The protein below binds the small molecule below.
Small molecule (SMILES): CC(=O)N[C@H]1[C@H](O[C@H]2[C@H](O)[C@@H](NC(C)=O)CO[C@@H]2CO)O[C@H](CO)[C@@H](O)[C@@H]1O

Binding-site contacts:
Ligand atom C6 contacts residue GLU69 of chain 1.T at 4.5 Å.
Ligand atom C1 contacts residue VAL291 of chain 1.S at 3.6 Å (hydrophobic).
Ligand atom N2 contacts residue ASN279 of chain 1.S at 2.8 Å (h-bond).
Ligand atom C5 contacts residue ASN292 of chain 1.S at 3.9 Å.
Ligand atom C3 contacts residue ASN279 of chain 1.S at 3.8 Å.
Ligand atom C8 contacts residue VAL291 of chain 1.S at 4.1 Å (hydrophobic).
Ligand atom O7 contacts residue LYS293 of chain 1.S at 4.3 Å.
Ligand atom C2 contacts residue VAL291 of chain 1.S at 4.0 Å (hydrophobic).
Ligand atom C8 contacts residue GLU69 of chain 1.T at 3.6 Å.
Ligand atom N2 contacts residue VAL291 of chain 1.S at 3.5 Å (h-bond).
Ligand atom C8 contacts residue ASN279 of chain 1.S at 4.3 Å.
Ligand atom C1 contacts residue ASN279 of chain 1.S at 1.4 Å.
Ligand atom C5 contacts residue ASN279 of chain 1.S at 3.6 Å.
Ligand atom O7 contacts residue ASN279 of chain 1.S at 3.0 Å (h-bond).
Ligand atom C7 contacts residue VAL291 of chain 1.S at 4.4 Å (hydrophobic).
Ligand atom C6 contacts residue ASN292 of chain 1.S at 4.0 Å.
Ligand atom C1 contacts residue ASN292 of chain 1.S at 4.2 Å.
Ligand atom C8 contacts residue LYS293 of chain 1.S at 4.0 Å.
Ligand atom C3 contacts residue VAL291 of chain 1.S at 4.2 Å (hydrophobic).
Ligand atom C2 contacts residue ASN279 of chain 1.S at 2.4 Å.
Ligand atom C8 contacts residue SER39 of chain 1.S at 3.7 Å.
Ligand atom C7 contacts residue ASN279 of chain 1.S at 3.1 Å.
Ligand atom O5 contacts residue ASN292 of chain 1.S at 3.9 Å.
Ligand atom O5 contacts residue ASN279 of chain 1.S at 2.4 Å (h-bond).
Ligand atom C4 contacts residue ASN279 of chain 1.S at 4.2 Å.

Sequence of chain 1.T:
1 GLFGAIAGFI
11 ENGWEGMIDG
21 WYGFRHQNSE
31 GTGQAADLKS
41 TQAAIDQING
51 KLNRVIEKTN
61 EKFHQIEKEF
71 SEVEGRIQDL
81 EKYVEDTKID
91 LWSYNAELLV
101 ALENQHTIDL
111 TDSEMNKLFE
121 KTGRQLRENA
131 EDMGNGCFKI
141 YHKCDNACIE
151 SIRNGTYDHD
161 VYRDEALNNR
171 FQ

Sequence of chain 1.S:
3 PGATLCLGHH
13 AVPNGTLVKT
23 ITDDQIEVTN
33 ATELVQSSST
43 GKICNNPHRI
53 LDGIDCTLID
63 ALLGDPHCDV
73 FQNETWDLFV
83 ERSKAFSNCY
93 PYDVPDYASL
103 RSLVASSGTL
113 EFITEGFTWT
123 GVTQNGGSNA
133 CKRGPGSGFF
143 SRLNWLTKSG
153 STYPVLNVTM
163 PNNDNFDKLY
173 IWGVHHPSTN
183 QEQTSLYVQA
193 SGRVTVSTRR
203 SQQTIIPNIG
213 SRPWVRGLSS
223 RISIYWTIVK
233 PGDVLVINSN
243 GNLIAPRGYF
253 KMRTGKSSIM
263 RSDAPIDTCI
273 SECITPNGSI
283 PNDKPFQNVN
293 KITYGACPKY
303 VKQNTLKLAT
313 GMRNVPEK